Binding-site contacts:
Ligand atom C1 contacts residue ASN212 of chain 48.H at 1.4 Å.
Ligand atom N2 contacts residue ILE211 of chain 48.H at 4.5 Å.
Ligand atom N2 contacts residue ASN212 of chain 48.H at 2.9 Å (h-bond).
Ligand atom O5 contacts residue ASN212 of chain 48.H at 2.4 Å (h-bond).
Ligand atom C5 contacts residue ASN212 of chain 48.H at 3.7 Å.
Ligand atom C7 contacts residue ASN212 of chain 48.H at 4.0 Å.
Ligand atom O6 contacts residue ASN212 of chain 48.H at 4.3 Å.
Ligand atom C2 contacts residue ASN212 of chain 48.H at 2.5 Å.
Ligand atom C4 contacts residue ASN212 of chain 48.H at 4.2 Å.
Ligand atom C3 contacts residue ASN212 of chain 48.H at 3.8 Å.
Ligand atom C1 contacts residue ILE211 of chain 48.H at 4.3 Å (hydrophobic).

The protein below binds the small molecule below.
Small molecule (SMILES): CC(=O)N[C@@H]1[C@@H](O)[C@H](O)[C@@H](CO)O[C@H]1O

Sequence of chain 48.H:
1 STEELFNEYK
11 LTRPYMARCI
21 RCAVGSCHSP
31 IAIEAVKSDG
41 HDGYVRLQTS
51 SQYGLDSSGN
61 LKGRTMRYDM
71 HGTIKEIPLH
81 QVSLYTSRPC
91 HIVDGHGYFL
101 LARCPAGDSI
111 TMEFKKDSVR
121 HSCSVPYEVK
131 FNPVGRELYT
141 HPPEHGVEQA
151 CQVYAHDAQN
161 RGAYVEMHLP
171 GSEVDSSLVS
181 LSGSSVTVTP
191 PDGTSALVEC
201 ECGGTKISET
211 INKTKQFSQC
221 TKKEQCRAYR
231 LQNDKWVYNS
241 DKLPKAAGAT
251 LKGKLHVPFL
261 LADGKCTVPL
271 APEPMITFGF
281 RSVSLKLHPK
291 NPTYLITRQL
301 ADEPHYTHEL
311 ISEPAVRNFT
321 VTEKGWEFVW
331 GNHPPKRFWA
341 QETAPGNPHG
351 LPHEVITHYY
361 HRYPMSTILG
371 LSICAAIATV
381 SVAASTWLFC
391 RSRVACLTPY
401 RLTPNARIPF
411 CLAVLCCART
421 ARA